Sequence of chain 1.E:
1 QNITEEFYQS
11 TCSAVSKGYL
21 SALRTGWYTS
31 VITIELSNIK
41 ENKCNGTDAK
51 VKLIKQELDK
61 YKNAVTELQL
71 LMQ

Binding-site contacts:
Ligand atom C6 contacts residue ASN45 of chain 1.E at 4.1 Å.
Ligand atom C6 contacts residue LYS43 of chain 1.E at 4.0 Å.
Ligand atom O6 contacts residue CYS44 of chain 1.E at 4.3 Å.
Ligand atom C4 contacts residue ASN45 of chain 1.E at 3.9 Å.
Ligand atom C3 contacts residue ASN45 of chain 1.E at 3.8 Å.
Ligand atom O7 contacts residue ASN45 of chain 1.E at 3.8 Å.
Ligand atom C7 contacts residue ASN45 of chain 1.E at 3.3 Å.
Ligand atom O5 contacts residue CYS44 of chain 1.E at 4.3 Å.
Ligand atom C1 contacts residue ASN45 of chain 1.E at 1.4 Å.
Ligand atom C5 contacts residue ASN45 of chain 1.E at 3.6 Å.
Ligand atom O6 contacts residue ASN45 of chain 1.E at 3.5 Å (h-bond).
Ligand atom C8 contacts residue ASN45 of chain 1.E at 3.9 Å.
Ligand atom O5 contacts residue ASN45 of chain 1.E at 2.4 Å (h-bond).
Ligand atom O6 contacts residue LYS43 of chain 1.E at 4.2 Å.
Ligand atom C2 contacts residue ASN45 of chain 1.E at 2.5 Å.
Ligand atom N2 contacts residue ASN45 of chain 1.E at 2.9 Å (h-bond).

A small-molecule ligand and the protein it binds are described below.
Small molecule (SMILES): CC(=O)N[C@@H]1[C@@H](O)[C@H](O)[C@@H](CO)O[C@H]1O